A protein and the small-molecule ligand that binds it are described below.
Small molecule (SMILES): Oc1ccc(-c2cc3ccc(O)cc3s2)cc1

Binding-site contacts:
Ligand atom C8 contacts residue PHE104 of chain 1.A at 3.7 Å (hydrophobic).
Ligand atom C10 contacts residue LEU46 of chain 1.A at 4.1 Å (hydrophobic).
Ligand atom C10 contacts residue ALA50 of chain 1.A at 4.2 Å (hydrophobic).
Ligand atom C13 contacts residue LEU91 of chain 1.A at 4.2 Å (hydrophobic).
Ligand atom C11 contacts residue PHE104 of chain 1.A at 4.2 Å (hydrophobic).
Ligand atom C4 contacts residue MET43 of chain 1.A at 4.2 Å (hydrophobic).
Ligand atom C11 contacts residue ARG94 of chain 1.A at 4.1 Å.
Ligand atom C2 contacts residue GLY221 of chain 1.A at 4.2 Å.
Ligand atom S6 contacts residue LEU46 of chain 1.A at 3.8 Å.
Ligand atom C2 contacts residue MET121 of chain 1.A at 3.8 Å (hydrophobic).
Ligand atom C1 contacts residue MET121 of chain 1.A at 3.4 Å (hydrophobic).
Ligand atom C9 contacts residue LEU46 of chain 1.A at 3.4 Å (hydrophobic).
Ligand atom C3 contacts residue GLY221 of chain 1.A at 4.3 Å.
Ligand atom O3 contacts residue HIS224 of chain 1.A at 2.8 Å (h-bond).
Ligand atom C9 contacts residue PHE104 of chain 1.A at 4.0 Å (hydrophobic).
Ligand atom O3 contacts residue MET228 of chain 1.A at 4.2 Å.
Ligand atom C4 contacts residue LEU225 of chain 1.A at 3.4 Å (hydrophobic).
Ligand atom C13 contacts residue LEU87 of chain 1.A at 4.1 Å (hydrophobic).
Ligand atom C3 contacts residue LEU225 of chain 1.A at 3.7 Å (hydrophobic).
Ligand atom C14 contacts residue MET121 of chain 1.A at 4.2 Å (hydrophobic).
Ligand atom O11 contacts residue GLU53 of chain 1.A at 2.5 Å (salt-bridge).
Ligand atom O11 contacts residue ARG94 of chain 1.A at 3.1 Å (salt-bridge).
Ligand atom C10 contacts residue GLU53 of chain 1.A at 3.1 Å.
Ligand atom C3 contacts residue HIS224 of chain 1.A at 3.6 Å.
Ligand atom C2 contacts residue HIS224 of chain 1.A at 3.6 Å.
Ligand atom O3 contacts residue MET43 of chain 1.A at 3.7 Å.
Ligand atom C10 contacts residue PHE104 of chain 1.A at 4.0 Å (hydrophobic).
Ligand atom C15 contacts residue PHE104 of chain 1.A at 4.2 Å (hydrophobic).
Ligand atom C13 contacts residue PHE104 of chain 1.A at 3.9 Å (hydrophobic).
Ligand atom C7 contacts residue PHE104 of chain 1.A at 4.1 Å (hydrophobic).
Ligand atom C12 contacts residue LEU91 of chain 1.A at 4.0 Å (hydrophobic).
Ligand atom C10 contacts residue LEU49 of chain 1.A at 4.3 Å (hydrophobic).
Ligand atom C12 contacts residue LEU87 of chain 1.A at 3.5 Å (hydrophobic).
Ligand atom C11 contacts residue LEU87 of chain 1.A at 3.8 Å (hydrophobic).
Ligand atom C3 contacts residue MET43 of chain 1.A at 4.3 Å (hydrophobic).
Ligand atom O3 contacts residue LEU225 of chain 1.A at 3.2 Å.
Ligand atom O11 contacts residue LEU87 of chain 1.A at 3.8 Å.
Ligand atom C9 contacts residue ALA50 of chain 1.A at 3.8 Å (hydrophobic).
Ligand atom C11 contacts residue GLU53 of chain 1.A at 3.2 Å.
Ligand atom O3 contacts residue GLY221 of chain 1.A at 4.1 Å.

Sequence of chain 1.A:
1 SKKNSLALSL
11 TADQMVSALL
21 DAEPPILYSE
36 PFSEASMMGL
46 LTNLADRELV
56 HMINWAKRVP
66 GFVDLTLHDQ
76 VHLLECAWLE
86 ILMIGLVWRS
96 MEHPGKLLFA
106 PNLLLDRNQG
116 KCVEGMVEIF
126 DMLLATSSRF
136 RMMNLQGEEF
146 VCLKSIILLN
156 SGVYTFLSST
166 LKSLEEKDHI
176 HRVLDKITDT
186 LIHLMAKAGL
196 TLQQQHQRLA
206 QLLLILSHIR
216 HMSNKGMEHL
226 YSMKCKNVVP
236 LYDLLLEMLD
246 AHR